Binding-site contacts:
Ligand atom C5 contacts residue TRP97 of chain 1.B at 3.8 Å (hydrophobic).
Ligand atom N2 contacts residue SER34 of chain 1.B at 3.0 Å (h-bond).
Ligand atom C12 contacts residue SER77 of chain 1.B at 3.8 Å.
Ligand atom C4 contacts residue TRP109 of chain 1.D at 3.7 Å (hydrophobic).
Ligand atom C10 contacts residue ASN38 of chain 1.B at 3.6 Å.
Ligand atom N12 contacts residue SER77 of chain 1.B at 3.1 Å (h-bond).
Ligand atom O3 contacts residue ASN12 of chain 1.B at 3.0 Å (h-bond).
Ligand atom C7 contacts residue TRP68 of chain 1.B at 3.9 Å (hydrophobic).
Ligand atom C3 contacts residue SER16 of chain 1.B at 3.7 Å.
Ligand atom O11 contacts residue GLY37 of chain 1.B at 3.7 Å.
Ligand atom N1 contacts residue LEU14 of chain 1.B at 3.7 Å.
Ligand atom C15 contacts residue SER101 of chain 1.B at 3.3 Å.
Ligand atom C2 contacts residue TRP109 of chain 1.D at 3.6 Å (hydrophobic).
Ligand atom S1 contacts residue THR79 of chain 1.B at 3.3 Å (h-bond).
Ligand atom O11 contacts residue ASN38 of chain 1.B at 2.9 Å (h-bond).
Ligand atom C4 contacts residue VAL36 of chain 1.B at 3.8 Å (hydrophobic).
Ligand atom N14 contacts residue SER101 of chain 1.B at 2.9 Å (h-bond).
Ligand atom C6 contacts residue TRP97 of chain 1.B at 3.4 Å (hydrophobic).
Ligand atom O3 contacts residue ASP117 of chain 1.B at 3.8 Å.
Ligand atom C3 contacts residue ASN12 of chain 1.B at 3.8 Å.
Ligand atom C3 contacts residue SER34 of chain 1.B at 3.9 Å.
Ligand atom C8 contacts residue LEU99 of chain 1.B at 3.8 Å (hydrophobic).
Ligand atom C8 contacts residue TRP68 of chain 1.B at 3.7 Å (hydrophobic).
Ligand atom C3 contacts residue TYR32 of chain 1.B at 3.5 Å (hydrophobic).
Ligand atom S1 contacts residue TRP81 of chain 1.B at 3.7 Å.
Ligand atom C3 contacts residue LEU14 of chain 1.B at 3.6 Å (hydrophobic).
Ligand atom C11 contacts residue ASN38 of chain 1.B at 3.7 Å.
Ligand atom C9 contacts residue TRP68 of chain 1.B at 3.7 Å (hydrophobic).
Ligand atom C7 contacts residue VAL36 of chain 1.B at 3.8 Å (hydrophobic).
Ligand atom O3 contacts residue SER16 of chain 1.B at 2.7 Å (h-bond).
Ligand atom N2 contacts residue VAL36 of chain 1.B at 3.6 Å.
Ligand atom C10 contacts residue TRP68 of chain 1.B at 3.6 Å (hydrophobic).
Ligand atom S1 contacts residue TRP68 of chain 1.B at 3.6 Å.
Ligand atom O3 contacts residue TYR32 of chain 1.B at 2.7 Å (h-bond).
Ligand atom C3 contacts residue ASP117 of chain 1.B at 3.7 Å.
Ligand atom C12 contacts residue ALA75 of chain 1.B at 3.5 Å (hydrophobic).
Ligand atom C7 contacts residue SER34 of chain 1.B at 3.5 Å.
Ligand atom C13 contacts residue SER101 of chain 1.B at 3.4 Å.
Ligand atom N1 contacts residue ASP117 of chain 1.B at 2.8 Å (salt-bridge).
Ligand atom C1 contacts residue SER77 of chain 1.B at 3.8 Å.

Sequence of chain 1.B:
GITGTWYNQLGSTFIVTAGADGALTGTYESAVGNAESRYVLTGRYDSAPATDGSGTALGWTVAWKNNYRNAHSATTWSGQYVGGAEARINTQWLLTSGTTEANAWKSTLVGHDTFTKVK

The protein below binds the small molecule below.
Small molecule (SMILES): O=C(CCCC[C@@H]1SC[C@@H]2NC(=O)N[C@@H]21)N[C@@H]1CCNC1

Sequence of chain 1.D:
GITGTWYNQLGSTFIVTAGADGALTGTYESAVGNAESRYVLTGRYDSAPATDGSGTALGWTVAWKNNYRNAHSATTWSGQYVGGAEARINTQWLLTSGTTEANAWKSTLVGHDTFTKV